Sequence of chain 8.A:
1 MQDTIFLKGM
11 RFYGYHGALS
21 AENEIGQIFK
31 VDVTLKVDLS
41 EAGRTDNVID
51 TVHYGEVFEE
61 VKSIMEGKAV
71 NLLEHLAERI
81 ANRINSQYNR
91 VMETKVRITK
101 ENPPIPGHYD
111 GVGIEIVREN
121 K

A small-molecule ligand and the protein it binds are described below.
Small molecule (SMILES): Nc1nc2ncc([C@H](O)[C@@H](O)CO)nc2c(=O)[nH]1

Binding-site contacts:
Ligand atom N4 contacts residue HIS53 of chain 8.A at 3.7 Å.
Ligand atom C3 contacts residue VAL52 of chain 8.A at 3.6 Å (hydrophobic).
Ligand atom C16 contacts residue GLU22 of chain 5.A at 3.7 Å.
Ligand atom C10 contacts residue TYR54 of chain 8.A at 3.3 Å (hydrophobic).
Ligand atom O24 contacts residue TYR54 of chain 8.A at 2.6 Å (h-bond).
Ligand atom N2 contacts residue TYR54 of chain 8.A at 3.7 Å.
Ligand atom N4 contacts residue TYR54 of chain 8.A at 3.0 Å (h-bond).
Ligand atom O21 contacts residue ALA18 of chain 5.A at 2.9 Å (h-bond).
Ligand atom O24 contacts residue PRO104 of chain 5.A at 3.7 Å.
Ligand atom N13 contacts residue VAL52 of chain 8.A at 2.9 Å (h-bond).
Ligand atom O11 contacts residue GLU74 of chain 5.A at 3.6 Å (salt-bridge).
Ligand atom O24 contacts residue LYS100 of chain 5.A at 2.9 Å (salt-bridge).
Ligand atom C3 contacts residue GLU74 of chain 5.A at 3.2 Å.
Ligand atom C8 contacts residue TYR54 of chain 8.A at 3.5 Å (hydrophobic).
Ligand atom O24 contacts residue GLU22 of chain 5.A at 2.5 Å (salt-bridge).
Ligand atom O11 contacts residue LEU73 of chain 5.A at 2.9 Å (h-bond).
Ligand atom N13 contacts residue THR51 of chain 8.A at 3.5 Å (h-bond).
Ligand atom C5 contacts residue TYR54 of chain 8.A at 3.4 Å (hydrophobic).
Ligand atom C28 contacts residue TYR54 of chain 8.A at 3.1 Å (hydrophobic).
Ligand atom N13 contacts residue GLU74 of chain 5.A at 2.5 Å (salt-bridge).
Ligand atom C16 contacts residue ALA18 of chain 5.A at 3.4 Å (hydrophobic).
Ligand atom N9 contacts residue TYR54 of chain 8.A at 3.3 Å (h-bond).
Ligand atom C1 contacts residue TYR54 of chain 8.A at 3.5 Å (hydrophobic).
Ligand atom O11 contacts residue LEU72 of chain 5.A at 3.3 Å.
Ligand atom C28 contacts residue PRO104 of chain 5.A at 3.8 Å (hydrophobic).
Ligand atom N4 contacts residue VAL52 of chain 8.A at 3.3 Å (h-bond).
Ligand atom O21 contacts residue LYS100 of chain 5.A at 3.4 Å (salt-bridge).
Ligand atom C1 contacts residue GLU74 of chain 5.A at 3.5 Å.
Ligand atom O24 contacts residue PRO103 of chain 5.A at 3.8 Å.
Ligand atom C7 contacts residue TYR54 of chain 8.A at 3.5 Å (hydrophobic).
Ligand atom N13 contacts residue ILE5 of chain 8.A at 3.4 Å.
Ligand atom N6 contacts residue HIS53 of chain 8.A at 3.6 Å.
Ligand atom C3 contacts residue TYR54 of chain 8.A at 3.4 Å (hydrophobic).
Ligand atom C7 contacts residue HIS53 of chain 8.A at 3.3 Å.
Ligand atom N2 contacts residue GLU74 of chain 5.A at 2.7 Å (salt-bridge).
Ligand atom C26 contacts residue GLU22 of chain 5.A at 3.2 Å.
Ligand atom N6 contacts residue TYR54 of chain 8.A at 3.3 Å (h-bond).
Ligand atom O21 contacts residue GLY17 of chain 5.A at 3.6 Å.
Ligand atom C28 contacts residue GLU22 of chain 5.A at 3.3 Å.
Ligand atom O21 contacts residue GLU22 of chain 5.A at 3.0 Å (salt-bridge).

Sequence of chain 5.A:
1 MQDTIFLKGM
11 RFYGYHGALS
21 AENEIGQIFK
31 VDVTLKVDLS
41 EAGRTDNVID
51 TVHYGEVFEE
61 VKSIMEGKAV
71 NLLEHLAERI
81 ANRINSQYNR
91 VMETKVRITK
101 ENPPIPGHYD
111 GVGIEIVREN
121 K